Sequence of chain 1.I:
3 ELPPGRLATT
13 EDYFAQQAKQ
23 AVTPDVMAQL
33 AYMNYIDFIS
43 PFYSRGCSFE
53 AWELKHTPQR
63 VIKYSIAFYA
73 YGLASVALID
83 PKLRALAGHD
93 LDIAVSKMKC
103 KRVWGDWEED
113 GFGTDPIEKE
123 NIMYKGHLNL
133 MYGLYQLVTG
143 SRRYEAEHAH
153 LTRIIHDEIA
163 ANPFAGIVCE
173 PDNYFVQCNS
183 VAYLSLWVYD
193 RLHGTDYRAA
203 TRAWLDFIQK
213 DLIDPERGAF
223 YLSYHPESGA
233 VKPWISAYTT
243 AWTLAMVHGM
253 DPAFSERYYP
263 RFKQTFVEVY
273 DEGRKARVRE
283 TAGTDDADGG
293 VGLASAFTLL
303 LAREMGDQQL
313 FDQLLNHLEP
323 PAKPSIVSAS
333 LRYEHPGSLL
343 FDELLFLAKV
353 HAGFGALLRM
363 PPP

Sequence of chain 1.F:
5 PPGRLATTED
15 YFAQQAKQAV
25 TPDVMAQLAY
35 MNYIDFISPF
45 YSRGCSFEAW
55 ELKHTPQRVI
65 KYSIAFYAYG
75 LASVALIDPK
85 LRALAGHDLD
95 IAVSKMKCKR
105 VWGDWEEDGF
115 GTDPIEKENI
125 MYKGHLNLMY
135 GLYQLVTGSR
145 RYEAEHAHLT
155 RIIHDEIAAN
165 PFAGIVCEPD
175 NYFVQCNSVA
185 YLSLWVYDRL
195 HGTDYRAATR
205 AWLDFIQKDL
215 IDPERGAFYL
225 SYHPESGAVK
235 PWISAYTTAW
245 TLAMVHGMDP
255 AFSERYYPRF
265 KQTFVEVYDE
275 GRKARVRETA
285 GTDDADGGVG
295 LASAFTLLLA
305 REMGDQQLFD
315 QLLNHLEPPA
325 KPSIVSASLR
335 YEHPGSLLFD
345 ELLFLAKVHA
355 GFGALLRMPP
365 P

A protein and the small-molecule ligand that binds it are described below.
Small molecule (SMILES): C=CC(=C)CCCC(C)C

Binding-site contacts:
Ligand atom C3 contacts residue CYS180 of chain 1.I at 3.5 Å (hydrophobic).
Ligand atom C9 contacts residue TRP244 of chain 1.I at 3.6 Å (hydrophobic).
Ligand atom C4 contacts residue CYS180 of chain 1.I at 3.8 Å (hydrophobic).
Ligand atom C1 contacts residue TYR45 of chain 1.F at 3.1 Å (hydrophobic).
Ligand atom C5 contacts residue TYR66 of chain 1.I at 3.1 Å (hydrophobic).
Ligand atom C9 contacts residue TYR240 of chain 1.I at 4.0 Å (hydrophobic).
Ligand atom C1 contacts residue TYR66 of chain 1.I at 4.2 Å (hydrophobic).
Ligand atom C7 contacts residue TYR240 of chain 1.I at 3.7 Å (hydrophobic).
Ligand atom C10 contacts residue PHE40 of chain 1.F at 4.0 Å (hydrophobic).
Ligand atom C4 contacts residue GLN179 of chain 1.I at 3.6 Å.
Ligand atom C2 contacts residue TYR45 of chain 1.F at 3.5 Å (hydrophobic).
Ligand atom C3 contacts residue TYR66 of chain 1.I at 3.7 Å (hydrophobic).
Ligand atom C1 contacts residue PHE177 of chain 1.I at 3.8 Å (hydrophobic).
Ligand atom C4 contacts residue TYR45 of chain 1.F at 4.0 Å (hydrophobic).
Ligand atom C2 contacts residue MET125 of chain 1.I at 3.9 Å (hydrophobic).
Ligand atom C1 contacts residue CYS180 of chain 1.I at 4.2 Å (hydrophobic).
Ligand atom C1 contacts residue CYS171 of chain 1.I at 3.5 Å (hydrophobic).
Ligand atom C6 contacts residue GLN179 of chain 1.I at 4.0 Å.
Ligand atom C2 contacts residue CYS180 of chain 1.I at 3.9 Å (hydrophobic).
Ligand atom C4 contacts residue TYR240 of chain 1.I at 4.1 Å (hydrophobic).
Ligand atom C1 contacts residue GLU172 of chain 1.I at 3.8 Å.
Ligand atom C1 contacts residue MET125 of chain 1.I at 3.9 Å (hydrophobic).
Ligand atom C6 contacts residue TRP244 of chain 1.I at 3.8 Å (hydrophobic).
Ligand atom C6 contacts residue TYR240 of chain 1.I at 3.2 Å (hydrophobic).
Ligand atom C2 contacts residue PHE40 of chain 1.F at 4.3 Å (hydrophobic).
Ligand atom C6 contacts residue ASP39 of chain 1.F at 3.7 Å.
Ligand atom C8 contacts residue ASP39 of chain 1.F at 4.0 Å.
Ligand atom C5 contacts residue GLN179 of chain 1.I at 4.3 Å.
Ligand atom C8 contacts residue TYR66 of chain 1.I at 4.2 Å (hydrophobic).
Ligand atom C3 contacts residue TYR45 of chain 1.F at 4.1 Å (hydrophobic).
Ligand atom C7 contacts residue ASP39 of chain 1.F at 3.4 Å.
Ligand atom C2 contacts residue TYR66 of chain 1.I at 3.2 Å (hydrophobic).
Ligand atom C7 contacts residue TYR66 of chain 1.I at 3.9 Å (hydrophobic).
Ligand atom C2 contacts residue CYS171 of chain 1.I at 4.3 Å (hydrophobic).
Ligand atom C4 contacts residue ASP39 of chain 1.F at 3.7 Å.
Ligand atom C9 contacts residue LEU295 of chain 1.I at 4.0 Å (hydrophobic).
Ligand atom C5 contacts residue CYS180 of chain 1.I at 3.6 Å (hydrophobic).
Ligand atom C8 contacts residue TYR240 of chain 1.I at 4.2 Å (hydrophobic).
Ligand atom C6 contacts residue TYR66 of chain 1.I at 4.1 Å (hydrophobic).
Ligand atom C4 contacts residue PHE177 of chain 1.I at 3.4 Å (hydrophobic).